Sequence of chain 1.J:
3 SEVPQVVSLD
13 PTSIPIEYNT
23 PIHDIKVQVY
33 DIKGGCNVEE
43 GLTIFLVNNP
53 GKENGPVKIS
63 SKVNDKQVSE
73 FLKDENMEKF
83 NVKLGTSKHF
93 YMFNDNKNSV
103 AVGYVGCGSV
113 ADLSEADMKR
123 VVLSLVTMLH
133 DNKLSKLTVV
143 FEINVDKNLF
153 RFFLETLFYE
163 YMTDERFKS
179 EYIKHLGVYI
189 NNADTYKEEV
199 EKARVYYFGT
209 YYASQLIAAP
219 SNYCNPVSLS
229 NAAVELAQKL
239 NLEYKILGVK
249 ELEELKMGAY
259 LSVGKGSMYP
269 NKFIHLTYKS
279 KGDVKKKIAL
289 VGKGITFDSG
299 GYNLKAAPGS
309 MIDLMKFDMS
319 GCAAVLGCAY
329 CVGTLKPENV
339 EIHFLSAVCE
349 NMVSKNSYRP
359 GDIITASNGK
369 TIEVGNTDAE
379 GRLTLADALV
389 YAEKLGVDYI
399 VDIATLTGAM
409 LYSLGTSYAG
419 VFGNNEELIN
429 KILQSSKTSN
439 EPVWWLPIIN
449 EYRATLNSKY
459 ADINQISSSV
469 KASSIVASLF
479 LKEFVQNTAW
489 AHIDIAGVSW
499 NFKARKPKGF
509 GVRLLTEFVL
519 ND

A small-molecule ligand and the protein it binds are described below.
Small molecule (SMILES): Nc1ccc(C(=O)N[C@@H](C(=O)NO)c2ccc(-n3cccn3)cc2)cc1

Binding-site contacts:
Ligand atom O15 contacts residue ZN1 of chain 1.LB at 2.5 Å.
Ligand atom N16 contacts residue LEU404 of chain 1.J at 3.6 Å.
Ligand atom O17 contacts residue ASP376 of chain 1.J at 2.6 Å (salt-bridge).
Ligand atom O17 contacts residue ZN1 of chain 1.NB at 2.0 Å.
Ligand atom C09 contacts residue ALA494 of chain 1.J at 3.7 Å (hydrophobic).
Ligand atom N16 contacts residue ZN1 of chain 1.NB at 2.6 Å.
Ligand atom C18 contacts residue LEU404 of chain 1.J at 3.8 Å (hydrophobic).
Ligand atom N08 contacts residue PHE315 of chain 1.J at 3.7 Å.
Ligand atom C14 contacts residue LEU404 of chain 1.J at 3.6 Å (hydrophobic).
Ligand atom N16 contacts residue ZN1 of chain 1.LB at 2.9 Å.
Ligand atom O15 contacts residue ZN1 of chain 1.NB at 3.0 Å.
Ligand atom O17 contacts residue CO31 of chain 1.MB at 3.5 Å (h-bond).
Ligand atom O17 contacts residue ZN1 of chain 1.LB at 2.1 Å.
Ligand atom C14 contacts residue ZN1 of chain 1.NB at 3.0 Å.
Ligand atom O15 contacts residue ASP296 of chain 1.J at 3.0 Å (salt-bridge).
Ligand atom N16 contacts residue LYS291 of chain 1.J at 3.7 Å.
Ligand atom O17 contacts residue GLU378 of chain 1.J at 2.5 Å (salt-bridge).
Ligand atom O20 contacts residue LEU404 of chain 1.J at 3.1 Å (h-bond).
Ligand atom N08 contacts residue ALA494 of chain 1.J at 3.5 Å (h-bond).
Ligand atom C01 contacts residue ALA494 of chain 1.J at 3.7 Å (hydrophobic).
Ligand atom N16 contacts residue CO31 of chain 1.MB at 3.1 Å (h-bond).
Ligand atom C14 contacts residue ASP376 of chain 1.J at 3.7 Å.
Ligand atom O15 contacts residue LYS303 of chain 1.J at 3.7 Å.
Ligand atom C03 contacts residue GLY406 of chain 1.J at 3.5 Å.
Ligand atom C14 contacts residue ZN1 of chain 1.LB at 3.0 Å.
Ligand atom O17 contacts residue ASP296 of chain 1.J at 3.1 Å (salt-bridge).
Ligand atom C02 contacts residue GLY406 of chain 1.J at 3.6 Å.
Ligand atom C14 contacts residue ASP296 of chain 1.J at 3.8 Å.
Ligand atom O17 contacts residue LYS291 of chain 1.J at 3.3 Å (salt-bridge).
Ligand atom C22 contacts residue ASN374 of chain 1.J at 3.8 Å.
Ligand atom O20 contacts residue GLY406 of chain 1.J at 3.2 Å (h-bond).
Ligand atom C04 contacts residue GLY406 of chain 1.J at 3.7 Å.
Ligand atom C06 contacts residue GLY406 of chain 1.J at 3.7 Å.
Ligand atom N26 contacts residue ASN374 of chain 1.J at 3.1 Å (h-bond).
Ligand atom C05 contacts residue GLY406 of chain 1.J at 3.6 Å.
Ligand atom C10 contacts residue MET309 of chain 1.J at 3.1 Å (hydrophobic).
Ligand atom C12 contacts residue LEU404 of chain 1.J at 3.1 Å (hydrophobic).
Ligand atom N16 contacts residue ASP376 of chain 1.J at 2.8 Å (salt-bridge).
Ligand atom O20 contacts residue CO31 of chain 1.MB at 3.7 Å.
Ligand atom O20 contacts residue THR405 of chain 1.J at 3.0 Å.